This protein binds this small molecule.
Small molecule (SMILES): Cc1cc(OCCCc2c(C(=O)O)sc3ccccc23)cc(C)c1Cl

Sequence of chain 1.I:
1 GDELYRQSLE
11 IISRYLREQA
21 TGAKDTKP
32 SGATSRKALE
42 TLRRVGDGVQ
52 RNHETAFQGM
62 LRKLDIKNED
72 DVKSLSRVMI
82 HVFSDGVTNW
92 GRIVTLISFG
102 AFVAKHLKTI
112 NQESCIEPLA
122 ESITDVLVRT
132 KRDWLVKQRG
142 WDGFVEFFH

Binding-site contacts:
Ligand atom CAU contacts residue MET80 of chain 1.I at 3.5 Å (hydrophobic).
Ligand atom CL contacts residue LEU76 of chain 1.I at 3.6 Å.
Ligand atom CAV contacts residue THR96 of chain 1.I at 3.9 Å.
Ligand atom CAV contacts residue VAL83 of chain 1.I at 3.6 Å (hydrophobic).
Ligand atom CAR contacts residue PHE100 of chain 1.I at 3.8 Å (hydrophobic).
Ligand atom CAN contacts residue THR96 of chain 1.I at 4.0 Å.
Ligand atom CAN contacts residue LEU97 of chain 1.I at 4.1 Å (hydrophobic).
Ligand atom CAW contacts residue VAL83 of chain 1.I at 3.5 Å (hydrophobic).
Ligand atom CAB contacts residue LEU97 of chain 1.I at 4.0 Å (hydrophobic).
Ligand atom CAK contacts residue PHE100 of chain 1.I at 3.6 Å (hydrophobic).
Ligand atom CAB contacts residue GLY101 of chain 1.I at 3.7 Å.
Ligand atom CAB contacts residue PHE100 of chain 1.I at 4.1 Å (hydrophobic).
Ligand atom CAM contacts residue VAL83 of chain 1.I at 3.6 Å (hydrophobic).
Ligand atom CAT contacts residue PHE100 of chain 1.I at 3.8 Å (hydrophobic).
Ligand atom CAY contacts residue VAL83 of chain 1.I at 3.8 Å (hydrophobic).
Ligand atom CAL contacts residue VAL83 of chain 1.I at 3.7 Å (hydrophobic).
Ligand atom CAA contacts residue MET61 of chain 1.I at 4.0 Å (hydrophobic).
Ligand atom CAG contacts residue PHE58 of chain 1.I at 4.0 Å (hydrophobic).
Ligand atom OAD contacts residue ARG93 of chain 1.I at 3.1 Å.
Ligand atom CAI contacts residue THR96 of chain 1.I at 3.9 Å.
Ligand atom CAS contacts residue PHE100 of chain 1.I at 3.5 Å (hydrophobic).
Ligand atom CAY contacts residue THR96 of chain 1.I at 3.9 Å.
Ligand atom CAM contacts residue PHE84 of chain 1.I at 4.1 Å (hydrophobic).
Ligand atom S contacts residue VAL83 of chain 1.I at 3.7 Å.
Ligand atom CAQ contacts residue VAL83 of chain 1.I at 3.6 Å (hydrophobic).
Ligand atom OAC contacts residue VAL83 of chain 1.I at 3.1 Å (h-bond).
Ligand atom CAU contacts residue PHE100 of chain 1.I at 3.6 Å (hydrophobic).
Ligand atom CAK contacts residue LEU97 of chain 1.I at 3.4 Å (hydrophobic).
Ligand atom CAT contacts residue LEU97 of chain 1.I at 4.0 Å (hydrophobic).
Ligand atom CAJ contacts residue PHE100 of chain 1.I at 3.9 Å (hydrophobic).
Ligand atom CAR contacts residue MET80 of chain 1.I at 3.7 Å (hydrophobic).
Ligand atom CAX contacts residue VAL83 of chain 1.I at 3.9 Å (hydrophobic).
Ligand atom OAO contacts residue LEU97 of chain 1.I at 3.7 Å.
Ligand atom CAQ contacts residue ARG93 of chain 1.I at 3.7 Å.
Ligand atom OAC contacts residue ARG93 of chain 1.I at 3.3 Å (salt-bridge).
Ligand atom CAM contacts residue LEU97 of chain 1.I at 4.0 Å (hydrophobic).
Ligand atom CL contacts residue MET80 of chain 1.I at 3.9 Å.
Ligand atom CAL contacts residue PHE84 of chain 1.I at 3.6 Å (hydrophobic).
Ligand atom CAB contacts residue ILE124 of chain 1.I at 3.9 Å (hydrophobic).
Ligand atom CAS contacts residue MET80 of chain 1.I at 3.9 Å (hydrophobic).